This protein binds this small molecule.
Small molecule (SMILES): CC(C)CCC[C@@H](C)[C@H]1CC[C@H]2[C@@H]3CC=C4C[C@@H](O)CC[C@]4(C)[C@H]3CC[C@]12C

Binding-site contacts:
Ligand atom C18 contacts residue SER72 of chain 1.E at 4.2 Å.
Ligand atom C3 contacts residue PHE68 of chain 1.E at 4.0 Å (hydrophobic).
Ligand atom O1 contacts residue PHE68 of chain 1.E at 3.5 Å.
Ligand atom C23 contacts residue TRP155 of chain 1.E at 3.6 Å (hydrophobic).
Ligand atom C20 contacts residue TRP155 of chain 1.E at 3.7 Å (hydrophobic).
Ligand atom C8 contacts residue VAL75 of chain 1.E at 4.0 Å (hydrophobic).
Ligand atom O1 contacts residue PHE148 of chain 1.E at 3.9 Å.
Ligand atom C4 contacts residue PHE68 of chain 1.E at 4.5 Å (hydrophobic).
Ligand atom C15 contacts residue VAL75 of chain 1.E at 3.1 Å (hydrophobic).
Ligand atom C25 contacts residue TRP155 of chain 1.E at 4.3 Å (hydrophobic).
Ligand atom C26 contacts residue MET112 of chain 1.E at 3.5 Å (hydrophobic).
Ligand atom C10 contacts residue PHE148 of chain 1.E at 4.4 Å (hydrophobic).
Ligand atom C26 contacts residue VAL159 of chain 1.E at 3.8 Å (hydrophobic).
Ligand atom C27 contacts residue MET112 of chain 1.E at 3.9 Å (hydrophobic).
Ligand atom C22 contacts residue TRP155 of chain 1.E at 4.0 Å (hydrophobic).
Ligand atom C18 contacts residue VAL75 of chain 1.E at 3.6 Å (hydrophobic).
Ligand atom C13 contacts residue VAL75 of chain 1.E at 4.3 Å (hydrophobic).
Ligand atom C21 contacts residue TRP155 of chain 1.E at 3.8 Å (hydrophobic).
Ligand atom C2 contacts residue PHE148 of chain 1.E at 2.7 Å (hydrophobic).
Ligand atom C11 contacts residue ILE151 of chain 1.E at 4.4 Å (hydrophobic).
Ligand atom C25 contacts residue LEU79 of chain 1.E at 4.4 Å (hydrophobic).
Ligand atom C25 contacts residue MET112 of chain 1.E at 3.8 Å (hydrophobic).
Ligand atom C2 contacts residue PHE68 of chain 1.E at 3.7 Å (hydrophobic).
Ligand atom C16 contacts residue VAL75 of chain 1.E at 3.2 Å (hydrophobic).
Ligand atom C19 contacts residue ILE71 of chain 1.E at 3.9 Å (hydrophobic).
Ligand atom C17 contacts residue VAL75 of chain 1.E at 4.2 Å (hydrophobic).
Ligand atom C3 contacts residue PHE148 of chain 1.E at 3.8 Å (hydrophobic).
Ligand atom C26 contacts residue TRP155 of chain 1.E at 4.0 Å (hydrophobic).
Ligand atom C19 contacts residue PHE148 of chain 1.E at 4.3 Å (hydrophobic).
Ligand atom C19 contacts residue PHE68 of chain 1.E at 4.4 Å (hydrophobic).
Ligand atom C7 contacts residue VAL75 of chain 1.E at 4.3 Å (hydrophobic).
Ligand atom C14 contacts residue VAL75 of chain 1.E at 4.2 Å (hydrophobic).
Ligand atom C1 contacts residue PHE148 of chain 1.E at 3.2 Å (hydrophobic).
Ligand atom C18 contacts residue TRP155 of chain 1.E at 3.4 Å (hydrophobic).

Sequence of chain 1.E:
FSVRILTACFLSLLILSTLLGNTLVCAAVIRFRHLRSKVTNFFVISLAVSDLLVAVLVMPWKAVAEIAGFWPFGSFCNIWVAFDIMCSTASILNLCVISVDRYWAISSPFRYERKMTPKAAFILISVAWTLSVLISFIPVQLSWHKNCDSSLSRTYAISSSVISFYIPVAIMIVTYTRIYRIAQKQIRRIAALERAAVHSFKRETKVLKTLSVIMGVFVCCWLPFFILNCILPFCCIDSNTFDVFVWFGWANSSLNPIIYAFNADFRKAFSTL